Sequence of chain 41.A:
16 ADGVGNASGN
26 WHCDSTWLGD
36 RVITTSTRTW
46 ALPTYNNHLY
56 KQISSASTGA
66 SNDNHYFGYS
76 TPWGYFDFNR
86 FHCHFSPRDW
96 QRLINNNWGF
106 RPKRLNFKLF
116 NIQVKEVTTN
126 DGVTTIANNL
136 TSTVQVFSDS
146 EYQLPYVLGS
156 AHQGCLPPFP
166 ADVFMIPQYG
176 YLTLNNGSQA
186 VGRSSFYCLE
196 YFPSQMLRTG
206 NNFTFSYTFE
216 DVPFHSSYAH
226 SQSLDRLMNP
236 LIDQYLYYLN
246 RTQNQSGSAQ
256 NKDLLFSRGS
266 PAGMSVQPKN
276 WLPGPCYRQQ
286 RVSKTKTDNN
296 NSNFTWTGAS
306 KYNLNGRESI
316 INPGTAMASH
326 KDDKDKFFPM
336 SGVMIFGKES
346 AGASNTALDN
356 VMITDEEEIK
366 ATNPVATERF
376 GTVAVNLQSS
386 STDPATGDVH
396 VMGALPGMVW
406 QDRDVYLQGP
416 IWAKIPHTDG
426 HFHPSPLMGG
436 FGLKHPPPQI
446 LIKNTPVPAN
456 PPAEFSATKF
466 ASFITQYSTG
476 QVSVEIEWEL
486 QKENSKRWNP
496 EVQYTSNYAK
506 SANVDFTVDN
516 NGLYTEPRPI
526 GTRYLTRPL

The small molecule below binds the protein below.
Small molecule (SMILES): Nc1ncnc2c1ncn2[C@@H]1C[C@@H](O)[C@@H](COP(=O)(O)O)O1

Binding-site contacts:
Ligand atom N9 contacts residue PRO429 of chain 41.A at 4.3 Å.
Ligand atom C6 contacts residue HIS428 of chain 41.A at 4.2 Å.
Ligand atom C3' contacts residue GLU215 of chain 41.A at 3.3 Å.
Ligand atom N6 contacts residue ASP407 of chain 41.A at 3.6 Å (salt-bridge).
Ligand atom C3' contacts residue GLY437 of chain 41.A at 3.9 Å.
Ligand atom N7 contacts residue VAL217 of chain 41.A at 3.7 Å.
Ligand atom C6 contacts residue PRO218 of chain 41.A at 4.2 Å (hydrophobic).
Ligand atom C8 contacts residue VAL217 of chain 41.A at 3.5 Å (hydrophobic).
Ligand atom C2 contacts residue HIS428 of chain 41.A at 3.8 Å.
Ligand atom C1' contacts residue GLY437 of chain 41.A at 3.3 Å.
Ligand atom C6 contacts residue SER430 of chain 41.A at 4.2 Å.
Ligand atom C4 contacts residue PRO218 of chain 41.A at 4.1 Å (hydrophobic).
Ligand atom C2' contacts residue ASP216 of chain 41.A at 4.3 Å.
Ligand atom N9 contacts residue VAL217 of chain 41.A at 4.4 Å.
Ligand atom N9 contacts residue PRO218 of chain 41.A at 4.2 Å.
Ligand atom N7 contacts residue PRO429 of chain 41.A at 4.3 Å.
Ligand atom O3' contacts residue GLY437 of chain 41.A at 3.9 Å.
Ligand atom N6 contacts residue HIS428 of chain 41.A at 4.0 Å.
Ligand atom N7 contacts residue GLY437 of chain 41.A at 3.5 Å (h-bond).
Ligand atom O3' contacts residue GLU215 of chain 41.A at 3.5 Å (salt-bridge).
Ligand atom P contacts residue LYS439 of chain 41.A at 3.3 Å.
Ligand atom O5' contacts residue LYS439 of chain 41.A at 3.8 Å.
Ligand atom N1 contacts residue HIS428 of chain 41.A at 3.3 Å.
Ligand atom O3P contacts residue LYS439 of chain 41.A at 2.9 Å.
Ligand atom N9 contacts residue GLY437 of chain 41.A at 3.3 Å (h-bond).
Ligand atom C5 contacts residue PRO218 of chain 41.A at 4.0 Å (hydrophobic).
Ligand atom C8 contacts residue GLY437 of chain 41.A at 2.8 Å.
Ligand atom O3' contacts residue LYS439 of chain 41.A at 3.5 Å.
Ligand atom N6 contacts residue SER430 of chain 41.A at 3.7 Å.
Ligand atom N7 contacts residue PRO218 of chain 41.A at 4.0 Å.
Ligand atom C2' contacts residue GLY437 of chain 41.A at 2.8 Å.
Ligand atom C8 contacts residue PRO218 of chain 41.A at 4.2 Å (hydrophobic).
Ligand atom O1P contacts residue LYS439 of chain 41.A at 2.6 Å.
Ligand atom O3' contacts residue ILE420 of chain 41.A at 4.2 Å.
Ligand atom C8 contacts residue PRO429 of chain 41.A at 4.3 Å (hydrophobic).
Ligand atom P contacts residue HIS426 of chain 41.A at 3.9 Å.
Ligand atom O2P contacts residue HIS426 of chain 41.A at 3.6 Å.
Ligand atom N3 contacts residue PRO429 of chain 41.A at 4.4 Å.
Ligand atom C2' contacts residue GLU215 of chain 41.A at 3.6 Å.
Ligand atom O1P contacts residue HIS426 of chain 41.A at 2.7 Å (h-bond).